Sequence of chain 1.C:
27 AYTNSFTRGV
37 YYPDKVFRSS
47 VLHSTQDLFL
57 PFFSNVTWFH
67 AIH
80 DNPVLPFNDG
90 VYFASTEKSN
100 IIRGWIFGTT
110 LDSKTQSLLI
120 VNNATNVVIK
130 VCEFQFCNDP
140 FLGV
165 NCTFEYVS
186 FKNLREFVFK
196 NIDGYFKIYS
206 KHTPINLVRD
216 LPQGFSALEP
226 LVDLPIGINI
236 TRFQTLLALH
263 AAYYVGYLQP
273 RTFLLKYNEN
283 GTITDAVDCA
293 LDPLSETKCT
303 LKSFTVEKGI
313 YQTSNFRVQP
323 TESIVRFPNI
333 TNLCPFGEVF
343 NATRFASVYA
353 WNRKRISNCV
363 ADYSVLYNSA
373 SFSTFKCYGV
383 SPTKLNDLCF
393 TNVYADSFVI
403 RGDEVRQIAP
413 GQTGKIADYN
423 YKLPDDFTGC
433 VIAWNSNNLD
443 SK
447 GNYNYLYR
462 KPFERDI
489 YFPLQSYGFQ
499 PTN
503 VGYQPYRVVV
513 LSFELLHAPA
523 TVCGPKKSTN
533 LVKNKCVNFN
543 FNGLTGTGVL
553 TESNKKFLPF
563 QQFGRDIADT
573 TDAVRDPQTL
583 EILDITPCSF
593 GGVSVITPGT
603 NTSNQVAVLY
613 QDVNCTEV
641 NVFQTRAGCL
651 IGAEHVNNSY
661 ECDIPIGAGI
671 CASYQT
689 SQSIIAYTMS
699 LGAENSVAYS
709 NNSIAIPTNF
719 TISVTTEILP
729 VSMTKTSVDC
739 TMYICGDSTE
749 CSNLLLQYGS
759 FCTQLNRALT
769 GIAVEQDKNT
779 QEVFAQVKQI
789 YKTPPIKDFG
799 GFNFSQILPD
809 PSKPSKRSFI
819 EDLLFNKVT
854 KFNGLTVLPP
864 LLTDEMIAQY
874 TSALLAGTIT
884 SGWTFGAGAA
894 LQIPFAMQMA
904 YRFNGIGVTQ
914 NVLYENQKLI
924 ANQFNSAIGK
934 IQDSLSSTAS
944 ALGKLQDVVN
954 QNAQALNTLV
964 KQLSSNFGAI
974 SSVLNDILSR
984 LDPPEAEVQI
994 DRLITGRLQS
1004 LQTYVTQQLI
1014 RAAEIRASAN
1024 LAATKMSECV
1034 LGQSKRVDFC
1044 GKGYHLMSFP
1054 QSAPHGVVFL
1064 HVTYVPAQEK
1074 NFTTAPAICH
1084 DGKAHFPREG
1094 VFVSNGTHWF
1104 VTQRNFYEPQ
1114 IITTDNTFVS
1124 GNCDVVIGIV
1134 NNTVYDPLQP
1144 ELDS

The small molecule below binds the protein below.
Small molecule (SMILES): CC(=O)N[C@H]1[C@H](O[C@H]2[C@H](O)[C@@H](NC(C)=O)CO[C@@H]2CO)O[C@H](CO)[C@@H](O)[C@@H]1O

Binding-site contacts:
Ligand atom C4 contacts residue ASN801 of chain 1.C at 4.2 Å.
Ligand atom C5 contacts residue SER803 of chain 1.C at 3.7 Å.
Ligand atom C1 contacts residue ASN801 of chain 1.C at 1.4 Å.
Ligand atom C2 contacts residue SER803 of chain 1.C at 4.2 Å.
Ligand atom O6 contacts residue GLN804 of chain 1.C at 3.5 Å (h-bond).
Ligand atom N2 contacts residue SER803 of chain 1.C at 4.5 Å.
Ligand atom C7 contacts residue ASN801 of chain 1.C at 3.8 Å.
Ligand atom C2 contacts residue ASN801 of chain 1.C at 2.5 Å.
Ligand atom C3 contacts residue SER803 of chain 1.C at 4.2 Å.
Ligand atom O5 contacts residue SER803 of chain 1.C at 3.7 Å.
Ligand atom O7 contacts residue ASN801 of chain 1.C at 4.2 Å.
Ligand atom C3 contacts residue ASN801 of chain 1.C at 3.8 Å.
Ligand atom N2 contacts residue ASN801 of chain 1.C at 2.9 Å (h-bond).
Ligand atom C1 contacts residue SER803 of chain 1.C at 3.2 Å.
Ligand atom C5 contacts residue ASN801 of chain 1.C at 3.6 Å.
Ligand atom O6 contacts residue SER803 of chain 1.C at 4.5 Å.
Ligand atom O5 contacts residue ASN801 of chain 1.C at 2.4 Å (h-bond).